Sequence of chain 1.B:
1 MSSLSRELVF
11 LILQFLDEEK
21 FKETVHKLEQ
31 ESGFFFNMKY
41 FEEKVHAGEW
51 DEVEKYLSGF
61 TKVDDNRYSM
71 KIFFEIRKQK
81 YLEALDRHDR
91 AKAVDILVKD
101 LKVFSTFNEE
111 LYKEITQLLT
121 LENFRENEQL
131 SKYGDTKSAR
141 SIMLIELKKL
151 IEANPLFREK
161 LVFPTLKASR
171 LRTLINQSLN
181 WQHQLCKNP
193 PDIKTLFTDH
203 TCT

The small molecule below binds the protein below.
Small molecule (SMILES): CC(C)C[C@H](NC(=O)CN)C(=O)N[C@@H](CCC(=O)O)C(=O)N[C@@H](CC(C)C)C(=O)N[C@@H](CO)C(=O)N[C@@H](CC(C)C)C(=O)NCC=O

Binding-site contacts:
Ligand atom O contacts residue LEU111 of chain 1.B at 3.8 Å.
Ligand atom CD1 contacts residue LEU150 of chain 1.B at 3.8 Å (hydrophobic).
Ligand atom O contacts residue LYS71 of chain 1.B at 3.5 Å.
Ligand atom CA contacts residue LEU111 of chain 1.B at 3.6 Å (hydrophobic).
Ligand atom CD1 contacts residue TYR68 of chain 1.B at 4.1 Å (hydrophobic).
Ligand atom CD1 contacts residue ASN108 of chain 1.B at 4.1 Å.
Ligand atom CB contacts residue LEU111 of chain 1.B at 3.8 Å (hydrophobic).
Ligand atom O contacts residue PHE74 of chain 1.B at 3.5 Å.
Ligand atom CD2 contacts residue LYS71 of chain 1.B at 3.6 Å.
Ligand atom CA contacts residue LYS78 of chain 1.B at 3.7 Å.
Ligand atom CD2 contacts residue PHE74 of chain 1.B at 3.8 Å (hydrophobic).
Ligand atom O contacts residue LYS78 of chain 1.B at 2.8 Å (salt-bridge).
Ligand atom N contacts residue LEU111 of chain 1.B at 3.6 Å.
Ligand atom O contacts residue LYS78 of chain 1.B at 2.8 Å (salt-bridge).
Ligand atom C contacts residue LEU111 of chain 1.B at 3.8 Å (hydrophobic).
Ligand atom CD1 contacts residue ASN127 of chain 1.B at 4.1 Å.
Ligand atom N contacts residue LYS78 of chain 1.B at 4.1 Å.
Ligand atom CG contacts residue ARG67 of chain 1.B at 3.9 Å.
Ligand atom C contacts residue ARG67 of chain 1.B at 4.0 Å.
Ligand atom C contacts residue LYS78 of chain 1.B at 3.9 Å.
Ligand atom CD2 contacts residue TYR68 of chain 1.B at 3.9 Å (hydrophobic).
Ligand atom CD1 contacts residue PHE74 of chain 1.B at 3.9 Å (hydrophobic).
Ligand atom OG contacts residue GLN129 of chain 1.B at 4.1 Å.
Ligand atom N contacts residue GLN129 of chain 1.B at 4.0 Å.
Ligand atom C contacts residue LEU130 of chain 1.B at 4.0 Å (hydrophobic).
Ligand atom C contacts residue LYS78 of chain 1.B at 3.2 Å.
Ligand atom O contacts residue ASN108 of chain 1.B at 3.9 Å.
Ligand atom CD2 contacts residue ILE115 of chain 1.B at 3.5 Å (hydrophobic).
Ligand atom CA contacts residue GLN129 of chain 1.B at 4.1 Å.
Ligand atom CD2 contacts residue ARG67 of chain 1.B at 3.7 Å.
Ligand atom CG contacts residue ILE115 of chain 1.B at 4.1 Å (hydrophobic).
Ligand atom O contacts residue LEU130 of chain 1.B at 3.3 Å.
Ligand atom N contacts residue LEU111 of chain 1.B at 3.9 Å.
Ligand atom C contacts residue LEU111 of chain 1.B at 3.7 Å (hydrophobic).
Ligand atom N contacts residue ARG67 of chain 1.B at 3.9 Å.
Ligand atom CD1 contacts residue PHE104 of chain 1.B at 3.8 Å (hydrophobic).
Ligand atom CD1 contacts residue LYS71 of chain 1.B at 4.1 Å.
Ligand atom CB contacts residue GLN129 of chain 1.B at 4.1 Å.
Ligand atom CB contacts residue ARG67 of chain 1.B at 3.7 Å.
Ligand atom CD2 contacts residue LYS78 of chain 1.B at 3.9 Å.